Binding-site contacts:
Ligand atom O2 contacts residue PHE337 of chain 2.B at 4.0 Å.
Ligand atom C1 contacts residue SER202 of chain 2.B at 2.5 Å.
Ligand atom C3 contacts residue SER202 of chain 2.B at 4.5 Å.
Ligand atom O2 contacts residue HIS446 of chain 2.B at 3.0 Å (h-bond).
Ligand atom C1 contacts residue TRP235 of chain 2.B at 4.1 Å (hydrophobic).
Ligand atom C3 contacts residue GLY120 of chain 2.B at 4.4 Å.
Ligand atom O2 contacts residue SER202 of chain 2.B at 2.5 Å (h-bond).
Ligand atom C4 contacts residue PHE337 of chain 2.B at 4.2 Å (hydrophobic).
Ligand atom P1 contacts residue HIS446 of chain 2.B at 3.6 Å.
Ligand atom C4 contacts residue GLY120 of chain 2.B at 3.8 Å.
Ligand atom C1 contacts residue ALA203 of chain 2.B at 4.2 Å (hydrophobic).
Ligand atom O1 contacts residue SER202 of chain 2.B at 1.7 Å (h-bond).
Ligand atom O1 contacts residue GLY120 of chain 2.B at 2.9 Å (h-bond).
Ligand atom C3 contacts residue HIS446 of chain 2.B at 3.9 Å.
Ligand atom O1 contacts residue GLY121 of chain 2.B at 2.8 Å (h-bond).
Ligand atom C1 contacts residue PHE296 of chain 2.B at 3.8 Å (hydrophobic).
Ligand atom C4 contacts residue GLY121 of chain 2.B at 3.5 Å.
Ligand atom C4 contacts residue TYR123 of chain 2.B at 4.4 Å (hydrophobic).
Ligand atom C2 contacts residue SER202 of chain 2.B at 3.4 Å.
Ligand atom O1 contacts residue ALA203 of chain 2.B at 2.9 Å (h-bond).
Ligand atom O2 contacts residue GLY120 of chain 2.B at 4.5 Å.
Ligand atom P1 contacts residue SER202 of chain 2.B at 1.1 Å.
Ligand atom P1 contacts residue GLY121 of chain 2.B at 3.9 Å.
Ligand atom O2 contacts residue GLY121 of chain 2.B at 4.4 Å.
Ligand atom P1 contacts residue ALA203 of chain 2.B at 3.5 Å.
Ligand atom C2 contacts residue HIS446 of chain 2.B at 4.0 Å.
Ligand atom C4 contacts residue PHE296 of chain 2.B at 4.3 Å (hydrophobic).
Ligand atom C2 contacts residue GLY120 of chain 2.B at 3.7 Å.
Ligand atom C2 contacts residue GLY121 of chain 2.B at 3.8 Å.
Ligand atom C1 contacts residue GLY121 of chain 2.B at 4.1 Å.
Ligand atom C4 contacts residue SER202 of chain 2.B at 4.3 Å.
Ligand atom O1 contacts residue GLY119 of chain 2.B at 3.9 Å.
Ligand atom C1 contacts residue PHE294 of chain 2.B at 3.4 Å (hydrophobic).
Ligand atom P1 contacts residue GLY120 of chain 2.B at 4.2 Å.

Sequence of chain 2.B:
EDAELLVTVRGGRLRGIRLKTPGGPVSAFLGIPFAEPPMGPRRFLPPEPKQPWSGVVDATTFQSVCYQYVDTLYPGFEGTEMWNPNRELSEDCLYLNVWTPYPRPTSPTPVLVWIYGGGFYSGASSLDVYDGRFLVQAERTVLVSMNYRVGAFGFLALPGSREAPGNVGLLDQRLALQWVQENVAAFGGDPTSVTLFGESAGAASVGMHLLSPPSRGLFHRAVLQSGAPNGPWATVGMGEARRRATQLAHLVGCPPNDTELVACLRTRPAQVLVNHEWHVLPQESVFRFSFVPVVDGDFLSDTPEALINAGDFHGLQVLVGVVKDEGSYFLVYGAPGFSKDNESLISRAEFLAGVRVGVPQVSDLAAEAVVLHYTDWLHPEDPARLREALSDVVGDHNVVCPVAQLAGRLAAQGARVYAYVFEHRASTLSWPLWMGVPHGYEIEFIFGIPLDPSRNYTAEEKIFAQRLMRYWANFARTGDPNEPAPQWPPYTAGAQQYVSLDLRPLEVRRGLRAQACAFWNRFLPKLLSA

A small-molecule ligand and the protein it binds are described below.
Small molecule (SMILES): CC(C)OP(C)(=O)O